Sequence of chain 1.VA:
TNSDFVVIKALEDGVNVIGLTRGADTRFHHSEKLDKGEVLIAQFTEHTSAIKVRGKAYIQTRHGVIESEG

Sequence of chain 1.WA:
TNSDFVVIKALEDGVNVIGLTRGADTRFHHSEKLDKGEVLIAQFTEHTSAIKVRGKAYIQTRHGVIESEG

This protein binds this small molecule.
Small molecule (SMILES): Nc1nc(=O)c2ncn([C@@H]3O[C@H](CO[P](=O)(O)O[C@H]4[C@@H](O)[C@H](n5cnc6c(N)ncnc65)O[C@@H]4COP(=O)=O)[C@@H](OP(=O)=O)[C@H]3O)c2[nH]1

Binding-site contacts:
Ligand atom C8 contacts residue PHE30 of chain 1.WA at 3.8 Å (hydrophobic).
Ligand atom C6 contacts residue GLU34 of chain 1.VA at 3.5 Å.
Ligand atom N3 contacts residue PHE30 of chain 1.WA at 3.3 Å.
Ligand atom N1 contacts residue LYS35 of chain 1.VA at 2.9 Å (salt-bridge).
Ligand atom O6 contacts residue ARG56 of chain 1.WA at 2.8 Å (salt-bridge).
Ligand atom O2' contacts residue PHE30 of chain 1.WA at 3.2 Å (h-bond).
Ligand atom N2 contacts residue THR28 of chain 1.WA at 3.5 Å (h-bond).
Ligand atom O6 contacts residue LYS54 of chain 1.WA at 3.1 Å (salt-bridge).
Ligand atom O6 contacts residue GLU34 of chain 1.VA at 3.5 Å (salt-bridge).
Ligand atom C2 contacts residue SER33 of chain 1.VA at 3.2 Å.
Ligand atom C1' contacts residue PHE30 of chain 1.WA at 4.1 Å (hydrophobic).
Ligand atom C2' contacts residue PHE30 of chain 1.WA at 3.9 Å (hydrophobic).
Ligand atom C2 contacts residue GLU34 of chain 1.VA at 3.5 Å.
Ligand atom N2 contacts residue GLU34 of chain 1.VA at 2.6 Å (salt-bridge).
Ligand atom N7 contacts residue PHE30 of chain 1.WA at 3.3 Å.
Ligand atom C6 contacts residue LYS54 of chain 1.WA at 4.1 Å.
Ligand atom C2 contacts residue HIS32 of chain 1.VA at 4.0 Å.
Ligand atom N2 contacts residue HIS32 of chain 1.VA at 3.6 Å.
Ligand atom N3 contacts residue SER33 of chain 1.VA at 4.1 Å.
Ligand atom C4 contacts residue PHE30 of chain 1.WA at 3.2 Å (hydrophobic).
Ligand atom N6 contacts residue LYS54 of chain 1.WA at 3.2 Å (salt-bridge).
Ligand atom C2 contacts residue LYS35 of chain 1.VA at 3.8 Å.
Ligand atom O2' contacts residue ARG29 of chain 1.WA at 4.0 Å.
Ligand atom C6 contacts residue LYS54 of chain 1.WA at 4.0 Å.
Ligand atom N1 contacts residue PHE30 of chain 1.WA at 3.1 Å.
Ligand atom N1 contacts residue GLU34 of chain 1.VA at 3.5 Å.
Ligand atom C6 contacts residue GLU34 of chain 1.VA at 3.8 Å.
Ligand atom N1 contacts residue GLU34 of chain 1.VA at 2.7 Å (salt-bridge).
Ligand atom C2 contacts residue PHE30 of chain 1.WA at 3.2 Å (hydrophobic).
Ligand atom C5 contacts residue PHE30 of chain 1.WA at 3.0 Å (hydrophobic).
Ligand atom N9 contacts residue PHE30 of chain 1.WA at 3.9 Å.
Ligand atom O6 contacts residue PHE30 of chain 1.WA at 3.3 Å.
Ligand atom N6 contacts residue GLU34 of chain 1.VA at 3.8 Å.
Ligand atom N2 contacts residue PHE30 of chain 1.WA at 4.0 Å.
Ligand atom N6 contacts residue LYS35 of chain 1.VA at 2.9 Å (salt-bridge).
Ligand atom C6 contacts residue LYS35 of chain 1.VA at 3.8 Å.
Ligand atom N1 contacts residue SER33 of chain 1.VA at 3.9 Å.
Ligand atom C6 contacts residue ARG56 of chain 1.WA at 3.9 Å.
Ligand atom C2 contacts residue GLU34 of chain 1.VA at 3.4 Å.
Ligand atom C6 contacts residue PHE30 of chain 1.WA at 3.0 Å (hydrophobic).